Binding-site contacts:
Ligand atom N5 contacts residue TYR183 of chain 1.A at 3.7 Å.
Ligand atom C5 contacts residue TYR183 of chain 1.A at 3.6 Å (hydrophobic).
Ligand atom C4 contacts residue TYR183 of chain 1.A at 3.6 Å (hydrophobic).
Ligand atom O3 contacts residue GLY116 of chain 1.A at 3.5 Å.
Ligand atom C16 contacts residue VAL45 of chain 1.A at 3.8 Å (hydrophobic).
Ligand atom C2 contacts residue TYR183 of chain 1.A at 3.8 Å (hydrophobic).
Ligand atom O1 contacts residue GLY38 of chain 1.A at 3.8 Å.
Ligand atom C9 contacts residue ASP117 of chain 1.A at 3.3 Å.
Ligand atom C13 contacts residue PRO111 of chain 1.A at 3.6 Å (hydrophobic).
Ligand atom C21 contacts residue MET113 of chain 1.A at 3.5 Å (hydrophobic).
Ligand atom O1 contacts residue VAL45 of chain 1.A at 3.5 Å.
Ligand atom C17 contacts residue TYR183 of chain 1.A at 3.5 Å (hydrophobic).
Ligand atom C17 contacts residue LEU110 of chain 1.A at 3.6 Å (hydrophobic).
Ligand atom C14 contacts residue ALA61 of chain 1.A at 3.5 Å (hydrophobic).
Ligand atom C19 contacts residue ILE37 of chain 1.A at 3.7 Å (hydrophobic).
Ligand atom C10 contacts residue TYR183 of chain 1.A at 3.3 Å (hydrophobic).
Ligand atom N4 contacts residue ASP175 of chain 1.A at 3.2 Å (salt-bridge).
Ligand atom C2 contacts residue ARG161 of chain 1.A at 3.1 Å.
Ligand atom C13 contacts residue ALA61 of chain 1.A at 3.4 Å (hydrophobic).
Ligand atom O2 contacts residue ILE37 of chain 1.A at 3.5 Å.
Ligand atom N1 contacts residue MET164 of chain 1.A at 3.5 Å (h-bond).
Ligand atom C18 contacts residue MET113 of chain 1.A at 3.2 Å (hydrophobic).
Ligand atom C1 contacts residue TYR183 of chain 1.A at 3.5 Å (hydrophobic).
Ligand atom C8 contacts residue TYR183 of chain 1.A at 3.4 Å (hydrophobic).
Ligand atom N4 contacts residue ALA174 of chain 1.A at 3.4 Å.
Ligand atom C4 contacts residue MET164 of chain 1.A at 3.6 Å (hydrophobic).
Ligand atom C8 contacts residue ASP117 of chain 1.A at 3.7 Å.
Ligand atom F1 contacts residue ASN162 of chain 1.A at 3.1 Å.
Ligand atom N1 contacts residue TYR183 of chain 1.A at 3.5 Å.
Ligand atom C11 contacts residue TYR183 of chain 1.A at 3.5 Å (hydrophobic).
Ligand atom N3 contacts residue ASP117 of chain 1.A at 3.5 Å (salt-bridge).
Ligand atom C20 contacts residue ILE37 of chain 1.A at 3.5 Å (hydrophobic).
Ligand atom C15 contacts residue MET164 of chain 1.A at 3.5 Å (hydrophobic).
Ligand atom N7 contacts residue MET113 of chain 1.A at 3.0 Å (h-bond).
Ligand atom C9 contacts residue ASN120 of chain 1.A at 3.6 Å.
Ligand atom F1 contacts residue ASP175 of chain 1.A at 3.3 Å.
Ligand atom F1 contacts residue ALA174 of chain 1.A at 3.2 Å.
Ligand atom C6 contacts residue TYR183 of chain 1.A at 3.5 Å (hydrophobic).
Ligand atom C14 contacts residue MET164 of chain 1.A at 3.6 Å (hydrophobic).
Ligand atom C8 contacts residue ARG161 of chain 1.A at 3.5 Å.

This protein binds this small molecule.
Small molecule (SMILES): COCCOc1cnc2ccn([C@H](C)c3nnc4c(F)cc(-c5cnn(C)c5)cn34)c(=O)c2c1

Sequence of chain 1.A:
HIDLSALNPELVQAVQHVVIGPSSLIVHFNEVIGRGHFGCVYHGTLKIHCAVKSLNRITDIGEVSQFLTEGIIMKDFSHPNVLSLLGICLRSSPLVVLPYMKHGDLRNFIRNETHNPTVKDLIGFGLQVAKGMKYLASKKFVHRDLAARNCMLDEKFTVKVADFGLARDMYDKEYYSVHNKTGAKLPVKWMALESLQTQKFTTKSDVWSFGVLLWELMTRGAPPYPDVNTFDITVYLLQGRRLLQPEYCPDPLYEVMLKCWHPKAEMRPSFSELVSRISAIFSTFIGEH